Sequence of chain 1.NA:
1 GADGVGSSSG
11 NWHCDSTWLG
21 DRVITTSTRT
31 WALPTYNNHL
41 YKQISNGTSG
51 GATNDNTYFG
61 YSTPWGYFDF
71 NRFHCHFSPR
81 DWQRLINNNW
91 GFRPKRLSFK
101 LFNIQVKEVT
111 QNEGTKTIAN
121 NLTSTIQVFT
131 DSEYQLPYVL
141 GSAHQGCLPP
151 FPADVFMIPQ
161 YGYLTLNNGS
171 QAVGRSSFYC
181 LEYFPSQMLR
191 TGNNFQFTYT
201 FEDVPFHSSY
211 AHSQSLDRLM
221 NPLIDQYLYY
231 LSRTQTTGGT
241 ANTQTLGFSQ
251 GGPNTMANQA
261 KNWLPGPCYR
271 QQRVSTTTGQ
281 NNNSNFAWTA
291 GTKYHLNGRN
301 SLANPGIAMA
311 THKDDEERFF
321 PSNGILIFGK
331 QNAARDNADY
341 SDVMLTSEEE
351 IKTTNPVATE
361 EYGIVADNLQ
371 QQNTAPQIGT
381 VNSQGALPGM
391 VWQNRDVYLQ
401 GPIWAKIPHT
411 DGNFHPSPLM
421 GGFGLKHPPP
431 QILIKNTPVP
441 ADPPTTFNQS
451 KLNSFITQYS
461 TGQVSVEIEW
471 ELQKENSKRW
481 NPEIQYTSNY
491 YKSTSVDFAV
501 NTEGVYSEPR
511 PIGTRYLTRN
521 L

Sequence of chain 1.O:
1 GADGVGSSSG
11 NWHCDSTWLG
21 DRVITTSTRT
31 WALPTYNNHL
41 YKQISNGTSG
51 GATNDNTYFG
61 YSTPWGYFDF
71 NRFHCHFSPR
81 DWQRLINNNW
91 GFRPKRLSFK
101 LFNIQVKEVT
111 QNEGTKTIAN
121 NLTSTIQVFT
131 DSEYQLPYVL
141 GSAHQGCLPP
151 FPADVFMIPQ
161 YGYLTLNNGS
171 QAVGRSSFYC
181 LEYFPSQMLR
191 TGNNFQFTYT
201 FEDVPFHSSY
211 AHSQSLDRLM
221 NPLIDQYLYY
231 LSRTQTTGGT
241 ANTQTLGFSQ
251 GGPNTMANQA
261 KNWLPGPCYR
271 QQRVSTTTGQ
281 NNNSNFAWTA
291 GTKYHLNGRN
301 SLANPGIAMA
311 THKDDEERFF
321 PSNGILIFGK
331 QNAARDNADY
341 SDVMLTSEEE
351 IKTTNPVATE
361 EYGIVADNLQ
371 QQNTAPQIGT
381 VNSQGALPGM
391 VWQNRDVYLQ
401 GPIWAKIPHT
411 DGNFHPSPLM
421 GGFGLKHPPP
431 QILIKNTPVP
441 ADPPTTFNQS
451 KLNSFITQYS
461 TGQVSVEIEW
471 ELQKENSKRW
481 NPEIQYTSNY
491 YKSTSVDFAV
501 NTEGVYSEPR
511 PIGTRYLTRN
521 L

Binding-site contacts:
Ligand atom N7 contacts residue PRO205 of chain 1.NA at 3.7 Å.
Ligand atom C2' contacts residue HIS415 of chain 1.NA at 4.3 Å.
Ligand atom N1 contacts residue PRO205 of chain 1.NA at 4.4 Å.
Ligand atom C5 contacts residue PRO205 of chain 1.NA at 3.6 Å (hydrophobic).
Ligand atom OP1 contacts residue DC1 of chain 1.IE at 2.5 Å (h-bond).
Ligand atom C6 contacts residue PRO416 of chain 1.NA at 3.7 Å (hydrophobic).
Ligand atom C4' contacts residue DC1 of chain 1.IE at 4.5 Å.
Ligand atom OP1 contacts residue LYS426 of chain 1.O at 4.5 Å.
Ligand atom C5' contacts residue DC1 of chain 1.IE at 3.1 Å.
Ligand atom C4 contacts residue PRO416 of chain 1.NA at 4.1 Å (hydrophobic).
Ligand atom N1 contacts residue PRO416 of chain 1.NA at 3.1 Å (h-bond).
Ligand atom N1 contacts residue GLY424 of chain 1.NA at 4.1 Å.
Ligand atom N7 contacts residue HIS415 of chain 1.NA at 3.6 Å.
Ligand atom N9 contacts residue HIS415 of chain 1.NA at 4.2 Å.
Ligand atom C5 contacts residue PRO416 of chain 1.NA at 4.2 Å (hydrophobic).
Ligand atom OP2 contacts residue DC1 of chain 1.IE at 2.5 Å (h-bond).
Ligand atom C4 contacts residue PRO205 of chain 1.NA at 4.2 Å (hydrophobic).
Ligand atom C8 contacts residue HIS415 of chain 1.NA at 3.6 Å.
Ligand atom C6 contacts residue PRO205 of chain 1.NA at 3.7 Å (hydrophobic).
Ligand atom C2 contacts residue PRO416 of chain 1.NA at 3.1 Å (hydrophobic).
Ligand atom O5' contacts residue DC1 of chain 1.IE at 2.5 Å (h-bond).
Ligand atom N6 contacts residue ASN394 of chain 1.NA at 4.0 Å.
Ligand atom N9 contacts residue PRO416 of chain 1.NA at 4.4 Å.
Ligand atom C1' contacts residue PRO416 of chain 1.NA at 4.3 Å (hydrophobic).
Ligand atom C8 contacts residue PRO205 of chain 1.NA at 4.3 Å (hydrophobic).
Ligand atom C5 contacts residue HIS415 of chain 1.NA at 4.4 Å.
Ligand atom P contacts residue DC1 of chain 1.IE at 1.6 Å.
Ligand atom C2 contacts residue GLY424 of chain 1.NA at 4.2 Å.
Ligand atom N3 contacts residue PRO416 of chain 1.NA at 3.5 Å.
Ligand atom N6 contacts residue PRO416 of chain 1.NA at 4.3 Å.
Ligand atom N6 contacts residue SER417 of chain 1.NA at 4.3 Å.
Ligand atom N1 contacts residue VAL204 of chain 1.NA at 4.4 Å.
Ligand atom N6 contacts residue PRO205 of chain 1.NA at 3.9 Å.

The protein below binds the small molecule below.
Small molecule (SMILES): Nc1ncnc2c1ncn2[C@H]1C[C@H](O)[C@@H](COP(=O)(O)O)O1